Binding-site contacts:
Ligand atom C7 contacts residue ASN165 of chain 1.C at 3.4 Å.
Ligand atom C6 contacts residue ASN165 of chain 1.C at 4.4 Å.
Ligand atom C8 contacts residue GLU132 of chain 1.C at 4.1 Å.
Ligand atom C4 contacts residue ASN165 of chain 1.C at 4.2 Å.
Ligand atom C3 contacts residue ASN165 of chain 1.C at 3.8 Å.
Ligand atom O7 contacts residue GLU132 of chain 1.C at 3.0 Å (salt-bridge).
Ligand atom C7 contacts residue GLU132 of chain 1.C at 3.2 Å.
Ligand atom C1 contacts residue ASN164 of chain 1.C at 3.9 Å.
Ligand atom O7 contacts residue ASN165 of chain 1.C at 4.3 Å.
Ligand atom C2 contacts residue GLU132 of chain 1.C at 4.1 Å.
Ligand atom N2 contacts residue ASN165 of chain 1.C at 2.9 Å (h-bond).
Ligand atom C8 contacts residue ASN165 of chain 1.C at 3.6 Å.
Ligand atom C2 contacts residue ASN165 of chain 1.C at 2.5 Å.
Ligand atom C1 contacts residue GLU132 of chain 1.C at 3.9 Å.
Ligand atom C1 contacts residue ASN165 of chain 1.C at 1.4 Å.
Ligand atom O5 contacts residue ASN165 of chain 1.C at 2.4 Å (h-bond).
Ligand atom N2 contacts residue GLU132 of chain 1.C at 3.2 Å (salt-bridge).
Ligand atom C5 contacts residue ASN165 of chain 1.C at 3.7 Å.

This protein binds this small molecule.
Small molecule (SMILES): CC(=O)N[C@@H]1[C@@H](O)[C@H](O)[C@@H](CO)O[C@H]1O

Sequence of chain 1.C:
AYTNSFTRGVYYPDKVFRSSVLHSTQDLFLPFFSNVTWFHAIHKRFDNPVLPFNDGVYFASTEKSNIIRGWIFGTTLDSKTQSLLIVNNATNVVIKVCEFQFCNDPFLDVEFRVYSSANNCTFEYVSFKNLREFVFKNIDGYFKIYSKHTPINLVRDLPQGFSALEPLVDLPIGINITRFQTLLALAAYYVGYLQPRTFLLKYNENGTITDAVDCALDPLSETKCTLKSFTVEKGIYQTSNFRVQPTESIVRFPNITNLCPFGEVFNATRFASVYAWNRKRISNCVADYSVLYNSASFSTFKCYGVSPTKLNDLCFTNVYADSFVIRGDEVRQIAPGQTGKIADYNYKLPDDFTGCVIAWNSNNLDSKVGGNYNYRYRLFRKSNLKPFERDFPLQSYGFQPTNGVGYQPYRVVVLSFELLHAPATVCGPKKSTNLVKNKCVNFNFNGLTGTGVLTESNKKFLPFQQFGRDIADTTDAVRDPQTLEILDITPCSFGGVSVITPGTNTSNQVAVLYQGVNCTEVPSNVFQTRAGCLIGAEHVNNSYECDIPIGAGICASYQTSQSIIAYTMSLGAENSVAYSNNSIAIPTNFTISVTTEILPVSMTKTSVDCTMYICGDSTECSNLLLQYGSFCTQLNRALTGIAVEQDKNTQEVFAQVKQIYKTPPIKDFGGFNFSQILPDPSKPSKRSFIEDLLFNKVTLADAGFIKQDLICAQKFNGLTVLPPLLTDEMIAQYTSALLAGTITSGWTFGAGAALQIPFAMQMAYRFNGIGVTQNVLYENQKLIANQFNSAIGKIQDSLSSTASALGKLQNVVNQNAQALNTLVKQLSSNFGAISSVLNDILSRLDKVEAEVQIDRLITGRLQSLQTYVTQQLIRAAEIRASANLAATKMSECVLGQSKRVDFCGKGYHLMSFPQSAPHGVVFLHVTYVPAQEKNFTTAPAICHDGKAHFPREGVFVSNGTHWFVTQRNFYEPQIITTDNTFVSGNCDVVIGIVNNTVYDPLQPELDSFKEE